Binding-site contacts:
Ligand atom C1 contacts residue ASN606 of chain 1.B at 1.4 Å.
Ligand atom N2 contacts residue ASN606 of chain 1.B at 2.9 Å (h-bond).
Ligand atom O5 contacts residue ASN606 of chain 1.B at 2.4 Å (h-bond).
Ligand atom C3 contacts residue ASN606 of chain 1.B at 3.8 Å.
Ligand atom C4 contacts residue ASN606 of chain 1.B at 4.2 Å.
Ligand atom C7 contacts residue ASN606 of chain 1.B at 3.1 Å.
Ligand atom C2 contacts residue ASN606 of chain 1.B at 2.5 Å.
Ligand atom C5 contacts residue ASN606 of chain 1.B at 3.7 Å.
Ligand atom O7 contacts residue ASN606 of chain 1.B at 3.0 Å (h-bond).
Ligand atom C8 contacts residue ASN606 of chain 1.B at 4.3 Å.

Sequence of chain 1.B:
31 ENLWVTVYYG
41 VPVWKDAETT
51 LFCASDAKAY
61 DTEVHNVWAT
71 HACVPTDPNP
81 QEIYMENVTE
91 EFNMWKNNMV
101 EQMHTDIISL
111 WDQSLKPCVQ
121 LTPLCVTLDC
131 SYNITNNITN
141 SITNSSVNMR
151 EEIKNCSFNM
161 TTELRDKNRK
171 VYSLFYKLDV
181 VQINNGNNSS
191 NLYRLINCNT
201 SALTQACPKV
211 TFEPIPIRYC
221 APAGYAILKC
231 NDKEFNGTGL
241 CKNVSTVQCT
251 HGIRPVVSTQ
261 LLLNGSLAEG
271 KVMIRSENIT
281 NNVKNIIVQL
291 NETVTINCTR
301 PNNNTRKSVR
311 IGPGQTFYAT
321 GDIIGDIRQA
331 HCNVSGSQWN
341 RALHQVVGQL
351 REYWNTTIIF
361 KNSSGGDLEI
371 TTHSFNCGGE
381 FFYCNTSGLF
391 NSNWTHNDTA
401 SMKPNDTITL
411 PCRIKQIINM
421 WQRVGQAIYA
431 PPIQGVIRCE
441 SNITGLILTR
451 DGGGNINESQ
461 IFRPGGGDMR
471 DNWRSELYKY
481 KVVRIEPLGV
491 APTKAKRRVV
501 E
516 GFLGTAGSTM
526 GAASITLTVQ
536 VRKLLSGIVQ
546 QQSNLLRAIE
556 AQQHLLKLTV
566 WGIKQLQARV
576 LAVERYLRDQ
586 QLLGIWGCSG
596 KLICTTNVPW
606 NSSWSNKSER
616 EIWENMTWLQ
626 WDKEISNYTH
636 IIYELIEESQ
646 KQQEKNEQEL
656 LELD

The small molecule below binds the protein below.
Small molecule (SMILES): CC(=O)N[C@@H]1[C@@H](O)[C@H](O)[C@@H](CO)O[C@H]1O